Binding-site contacts:
Ligand atom C8 contacts residue ASN798 of chain 1.A at 4.3 Å.
Ligand atom C1 contacts residue ASN798 of chain 1.A at 1.4 Å.
Ligand atom C6 contacts residue GLN801 of chain 1.A at 4.3 Å.
Ligand atom O7 contacts residue ASN925 of chain 1.A at 4.5 Å.
Ligand atom C2 contacts residue ASN798 of chain 1.A at 2.5 Å.
Ligand atom C7 contacts residue ASN798 of chain 1.A at 3.0 Å.
Ligand atom O5 contacts residue ASN798 of chain 1.A at 2.3 Å (h-bond).
Ligand atom C4 contacts residue ASN798 of chain 1.A at 4.2 Å.
Ligand atom C1 contacts residue SER800 of chain 1.A at 4.4 Å.
Ligand atom O7 contacts residue ASN798 of chain 1.A at 2.7 Å (h-bond).
Ligand atom C5 contacts residue ASN798 of chain 1.A at 3.6 Å.
Ligand atom C3 contacts residue ASN798 of chain 1.A at 3.8 Å.
Ligand atom N2 contacts residue ASN798 of chain 1.A at 3.0 Å (h-bond).
Ligand atom O6 contacts residue GLN801 of chain 1.A at 3.1 Å (h-bond).

This small molecule binds to this protein.
Small molecule (SMILES): CC(=O)N[C@H]1[C@H](O[C@H]2[C@H](O)[C@@H](NC(C)=O)CO[C@@H]2CO)O[C@H](CO)[C@@H](O[C@@H]2O[C@H](CO)[C@@H](O)[C@H](O)[C@@H]2O)[C@@H]1O

Sequence of chain 1.A:
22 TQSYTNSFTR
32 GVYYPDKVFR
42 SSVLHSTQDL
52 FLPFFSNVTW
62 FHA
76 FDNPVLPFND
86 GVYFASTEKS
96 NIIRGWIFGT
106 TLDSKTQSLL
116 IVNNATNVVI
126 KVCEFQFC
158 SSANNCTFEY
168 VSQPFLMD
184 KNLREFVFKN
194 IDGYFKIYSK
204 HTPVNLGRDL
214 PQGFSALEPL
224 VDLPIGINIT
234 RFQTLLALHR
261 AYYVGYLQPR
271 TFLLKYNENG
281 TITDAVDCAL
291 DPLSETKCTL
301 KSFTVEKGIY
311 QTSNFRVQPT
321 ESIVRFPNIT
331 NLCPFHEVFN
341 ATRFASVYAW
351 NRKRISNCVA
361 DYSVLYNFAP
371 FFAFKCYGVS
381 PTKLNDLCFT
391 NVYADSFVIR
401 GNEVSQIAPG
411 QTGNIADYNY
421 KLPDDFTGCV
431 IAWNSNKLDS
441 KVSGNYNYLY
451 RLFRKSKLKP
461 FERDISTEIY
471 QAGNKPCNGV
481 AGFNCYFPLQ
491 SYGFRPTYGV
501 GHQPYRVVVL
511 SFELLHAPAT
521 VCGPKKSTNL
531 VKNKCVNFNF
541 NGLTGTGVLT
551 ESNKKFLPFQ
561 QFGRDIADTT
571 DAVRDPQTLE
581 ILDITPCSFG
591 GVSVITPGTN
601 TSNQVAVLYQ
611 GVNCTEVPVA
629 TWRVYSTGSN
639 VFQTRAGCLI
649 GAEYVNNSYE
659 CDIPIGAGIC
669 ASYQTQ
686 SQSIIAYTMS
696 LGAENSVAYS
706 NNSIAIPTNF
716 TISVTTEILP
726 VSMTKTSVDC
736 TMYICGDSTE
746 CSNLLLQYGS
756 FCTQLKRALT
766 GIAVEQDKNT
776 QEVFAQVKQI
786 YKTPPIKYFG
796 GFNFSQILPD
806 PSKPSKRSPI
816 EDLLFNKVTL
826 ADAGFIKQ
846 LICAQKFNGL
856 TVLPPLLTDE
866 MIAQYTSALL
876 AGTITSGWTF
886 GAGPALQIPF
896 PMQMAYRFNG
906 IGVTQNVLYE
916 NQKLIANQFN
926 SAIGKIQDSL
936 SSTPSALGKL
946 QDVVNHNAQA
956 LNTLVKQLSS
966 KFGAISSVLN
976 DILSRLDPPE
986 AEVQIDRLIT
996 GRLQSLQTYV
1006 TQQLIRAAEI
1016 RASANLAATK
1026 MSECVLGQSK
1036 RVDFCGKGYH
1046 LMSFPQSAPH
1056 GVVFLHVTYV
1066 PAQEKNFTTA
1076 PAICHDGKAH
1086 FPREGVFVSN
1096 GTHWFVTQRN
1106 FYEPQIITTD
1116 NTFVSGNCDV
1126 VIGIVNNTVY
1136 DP